The protein below binds the small molecule below.
Small molecule (SMILES): O=C(O)CCC(=O)C(=O)O

Binding-site contacts:
Ligand atom C5 contacts residue TYR196 of chain 1.D at 3.7 Å (hydrophobic).
Ligand atom C5 contacts residue ARG288 of chain 1.D at 3.5 Å.
Ligand atom C4 contacts residue LEU233 of chain 1.D at 3.9 Å (hydrophobic).
Ligand atom O4 contacts residue TYR196 of chain 1.D at 2.6 Å (h-bond).
Ligand atom C1 contacts residue NI1 of chain 1.X at 2.9 Å.
Ligand atom C1 contacts residue HMU1 of chain 1.Z at 3.6 Å.
Ligand atom C1 contacts residue HIS216 of chain 1.D at 3.7 Å.
Ligand atom O2 contacts residue LEU194 of chain 1.D at 3.6 Å.
Ligand atom C4 contacts residue VAL275 of chain 1.D at 3.7 Å (hydrophobic).
Ligand atom O3 contacts residue VAL275 of chain 1.D at 3.9 Å.
Ligand atom O3 contacts residue SER290 of chain 1.D at 4.0 Å.
Ligand atom O3 contacts residue LEU233 of chain 1.D at 3.8 Å.
Ligand atom C1 contacts residue PHE294 of chain 1.D at 3.8 Å (hydrophobic).
Ligand atom O5 contacts residue HIS216 of chain 1.D at 3.2 Å (h-bond).
Ligand atom O4 contacts residue VAL275 of chain 1.D at 3.6 Å.
Ligand atom O4 contacts residue ARG288 of chain 1.D at 2.9 Å (salt-bridge).
Ligand atom O4 contacts residue SER290 of chain 1.D at 2.9 Å (h-bond).
Ligand atom C2 contacts residue NI1 of chain 1.X at 2.9 Å.
Ligand atom O1 contacts residue PHE294 of chain 1.D at 3.4 Å.
Ligand atom C5 contacts residue SER290 of chain 1.D at 3.7 Å.
Ligand atom O2 contacts residue HMU1 of chain 1.Z at 3.9 Å.
Ligand atom C3 contacts residue TYR196 of chain 1.D at 3.7 Å (hydrophobic).
Ligand atom O4 contacts residue LEU194 of chain 1.D at 3.9 Å.
Ligand atom C3 contacts residue LEU194 of chain 1.D at 3.7 Å (hydrophobic).
Ligand atom O1 contacts residue NI1 of chain 1.X at 2.2 Å (h-bond).
Ligand atom O1 contacts residue ASP218 of chain 1.D at 3.4 Å (salt-bridge).
Ligand atom C4 contacts residue LEU225 of chain 1.D at 3.9 Å (hydrophobic).
Ligand atom C1 contacts residue ARG192 of chain 1.D at 3.8 Å.
Ligand atom O2 contacts residue PHE294 of chain 1.D at 3.7 Å.
Ligand atom O3 contacts residue ARG288 of chain 1.D at 2.8 Å (salt-bridge).
Ligand atom O1 contacts residue HMU1 of chain 1.Z at 2.7 Å (h-bond).
Ligand atom C5 contacts residue VAL275 of chain 1.D at 3.5 Å (hydrophobic).
Ligand atom O2 contacts residue ARG192 of chain 1.D at 2.9 Å (salt-bridge).
Ligand atom C5 contacts residue LEU225 of chain 1.D at 3.8 Å (hydrophobic).
Ligand atom O5 contacts residue NI1 of chain 1.X at 2.2 Å (h-bond).
Ligand atom O5 contacts residue HIS273 of chain 1.D at 3.3 Å (h-bond).
Ligand atom O1 contacts residue HIS216 of chain 1.D at 3.1 Å (h-bond).
Ligand atom O3 contacts residue LEU225 of chain 1.D at 3.2 Å.
Ligand atom C2 contacts residue HIS216 of chain 1.D at 3.8 Å.
Ligand atom O1 contacts residue ARG192 of chain 1.D at 3.8 Å.

Sequence of chain 1.D:
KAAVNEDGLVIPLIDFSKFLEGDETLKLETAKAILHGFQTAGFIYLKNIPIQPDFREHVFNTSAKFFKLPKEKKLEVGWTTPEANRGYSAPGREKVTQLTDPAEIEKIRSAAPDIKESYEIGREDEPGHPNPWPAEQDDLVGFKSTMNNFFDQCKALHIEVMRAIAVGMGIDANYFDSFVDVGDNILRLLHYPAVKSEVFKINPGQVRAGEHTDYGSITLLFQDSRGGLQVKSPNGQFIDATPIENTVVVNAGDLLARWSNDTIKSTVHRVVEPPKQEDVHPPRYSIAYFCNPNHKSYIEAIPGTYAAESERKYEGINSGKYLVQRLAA